This protein binds this small molecule.
Small molecule (SMILES): Nc1ncnc2c1ncn2[C@@H]1O[C@H](CO[P](=O)(O)O[P](=O)(O)NP(=O)(O)O)[C@@H](O)[C@H]1O

Binding-site contacts:
Ligand atom C2 contacts residue GLY273 of chain 1.D at 3.6 Å.
Ligand atom N6 contacts residue GLY273 of chain 1.D at 3.6 Å (h-bond).
Ligand atom O1B contacts residue THR55 of chain 1.D at 2.8 Å (h-bond).
Ligand atom O1A contacts residue GLY53 of chain 1.D at 3.2 Å.
Ligand atom N3 contacts residue PRO302 of chain 1.C at 3.6 Å.
Ligand atom O1A contacts residue GLU56 of chain 1.D at 2.7 Å (salt-bridge).
Ligand atom O2B contacts residue GLY53 of chain 1.D at 3.5 Å (h-bond).
Ligand atom C4 contacts residue ILE272 of chain 1.D at 3.6 Å (hydrophobic).
Ligand atom O2B contacts residue THR52 of chain 1.D at 3.5 Å (h-bond).
Ligand atom N7 contacts residue ARG91 of chain 1.D at 3.5 Å (salt-bridge).
Ligand atom N6 contacts residue ARG91 of chain 1.D at 2.9 Å (salt-bridge).
Ligand atom O3' contacts residue GLY51 of chain 1.D at 3.2 Å (h-bond).
Ligand atom C2' contacts residue SER298 of chain 1.C at 3.4 Å.
Ligand atom O4' contacts residue ILE272 of chain 1.D at 3.3 Å.
Ligand atom N3B contacts residue GLY51 of chain 1.D at 3.0 Å (h-bond).
Ligand atom N1 contacts residue GLY273 of chain 1.D at 3.3 Å.
Ligand atom O3A contacts residue GLY53 of chain 1.D at 3.3 Å (h-bond).
Ligand atom O2A contacts residue THR55 of chain 1.D at 3.6 Å.
Ligand atom PB contacts residue GLY51 of chain 1.D at 3.6 Å.
Ligand atom O1A contacts residue THR55 of chain 1.D at 3.3 Å (h-bond).
Ligand atom O3G contacts residue LYS54 of chain 1.D at 3.6 Å.
Ligand atom O2' contacts residue GLN301 of chain 1.C at 3.4 Å (h-bond).
Ligand atom O2' contacts residue THR303 of chain 1.C at 2.2 Å (h-bond).
Ligand atom N3 contacts residue ILE272 of chain 1.D at 3.4 Å (h-bond).
Ligand atom O3A contacts residue GLY51 of chain 1.D at 3.4 Å.
Ligand atom C2' contacts residue THR303 of chain 1.C at 3.5 Å.
Ligand atom C5 contacts residue ARG91 of chain 1.D at 3.6 Å.
Ligand atom O3' contacts residue THR303 of chain 1.C at 3.4 Å (h-bond).
Ligand atom O1A contacts residue LYS54 of chain 1.D at 3.6 Å (salt-bridge).
Ligand atom N6 contacts residue GLU274 of chain 1.D at 3.1 Å (salt-bridge).
Ligand atom O3A contacts residue THR52 of chain 1.D at 3.5 Å (h-bond).
Ligand atom O2B contacts residue LYS54 of chain 1.D at 2.7 Å (salt-bridge).
Ligand atom C2 contacts residue ILE272 of chain 1.D at 3.1 Å (hydrophobic).
Ligand atom C2 contacts residue PRO302 of chain 1.C at 3.4 Å (hydrophobic).
Ligand atom O2G contacts residue PHE270 of chain 1.C at 3.1 Å.
Ligand atom O2B contacts residue PRO49 of chain 1.D at 3.7 Å.
Ligand atom C6 contacts residue GLY273 of chain 1.D at 3.7 Å.
Ligand atom C6 contacts residue ARG91 of chain 1.D at 3.5 Å.
Ligand atom N3B contacts residue GLU50 of chain 1.D at 3.5 Å.
Ligand atom N1 contacts residue PRO302 of chain 1.C at 3.5 Å.

Sequence of chain 1.C:
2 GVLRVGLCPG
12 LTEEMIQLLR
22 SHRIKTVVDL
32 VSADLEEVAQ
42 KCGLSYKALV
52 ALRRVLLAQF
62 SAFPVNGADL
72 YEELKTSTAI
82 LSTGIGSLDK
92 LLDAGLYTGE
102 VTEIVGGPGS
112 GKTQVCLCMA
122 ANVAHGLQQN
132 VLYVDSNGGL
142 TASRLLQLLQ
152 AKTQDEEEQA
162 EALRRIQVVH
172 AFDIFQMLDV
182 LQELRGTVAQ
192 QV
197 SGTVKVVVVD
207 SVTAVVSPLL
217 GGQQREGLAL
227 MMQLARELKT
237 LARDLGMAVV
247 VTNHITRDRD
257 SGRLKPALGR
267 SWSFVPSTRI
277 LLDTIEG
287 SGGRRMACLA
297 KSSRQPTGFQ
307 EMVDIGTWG

Sequence of chain 1.D:
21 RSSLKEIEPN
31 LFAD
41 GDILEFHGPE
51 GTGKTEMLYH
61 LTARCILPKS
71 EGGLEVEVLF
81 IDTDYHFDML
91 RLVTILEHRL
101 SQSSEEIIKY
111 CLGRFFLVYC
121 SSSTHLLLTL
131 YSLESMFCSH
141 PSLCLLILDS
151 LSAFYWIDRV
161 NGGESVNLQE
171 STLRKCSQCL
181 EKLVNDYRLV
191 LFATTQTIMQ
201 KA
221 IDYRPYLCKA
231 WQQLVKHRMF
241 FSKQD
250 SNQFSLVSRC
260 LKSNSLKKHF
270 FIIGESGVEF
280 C